The protein below binds the small molecule below.
Small molecule (SMILES): C/C(=N\NC(=O)c1cc(Br)ccc1O)c1nc2ccccc2[nH]1

Binding-site contacts:
Ligand atom NAM contacts residue ILE382 of chain 1.A at 3.7 Å.
Ligand atom OAC contacts residue HIS386 of chain 1.B at 3.5 Å.
Ligand atom OAB contacts residue SER383 of chain 1.B at 2.4 Å (h-bond).
Ligand atom CAS contacts residue ILE382 of chain 1.B at 3.7 Å (hydrophobic).
Ligand atom CAI contacts residue THR387 of chain 1.B at 3.3 Å.
Ligand atom CAI contacts residue ALA379 of chain 1.A at 3.5 Å (hydrophobic).
Ligand atom NAO contacts residue ASN390 of chain 1.B at 3.6 Å (h-bond).
Ligand atom CAE contacts residue ALA379 of chain 1.A at 3.3 Å (hydrophobic).
Ligand atom CAP contacts residue HIS386 of chain 1.B at 3.5 Å.
Ligand atom CAK contacts residue SER383 of chain 1.B at 3.4 Å.
Ligand atom CAE contacts residue LEU391 of chain 1.B at 3.8 Å (hydrophobic).
Ligand atom CAW contacts residue ASN390 of chain 1.B at 3.6 Å.
Ligand atom NAL contacts residue HIS386 of chain 1.B at 3.7 Å.
Ligand atom NAN contacts residue HIS386 of chain 1.B at 3.4 Å.
Ligand atom OAC contacts residue HIS386 of chain 1.A at 3.5 Å.
Ligand atom CAV contacts residue THR387 of chain 1.B at 3.8 Å.
Ligand atom CAT contacts residue HIS386 of chain 1.A at 3.6 Å.
Ligand atom CAF contacts residue THR374 of chain 1.A at 3.4 Å.
Ligand atom CAJ contacts residue THR374 of chain 1.A at 3.4 Å.
Ligand atom CAG contacts residue ASN390 of chain 1.A at 3.5 Å.
Ligand atom CAT contacts residue ILE382 of chain 1.B at 3.6 Å (hydrophobic).
Ligand atom NAL contacts residue SER383 of chain 1.A at 3.8 Å.
Ligand atom NAM contacts residue SER383 of chain 1.A at 3.4 Å (h-bond).
Ligand atom CAA contacts residue HIS386 of chain 1.A at 3.8 Å.
Ligand atom CAT contacts residue SER383 of chain 1.B at 3.8 Å.
Ligand atom CAJ contacts residue ASN390 of chain 1.B at 3.3 Å.
Ligand atom NAN contacts residue HIS386 of chain 1.A at 3.5 Å.
Ligand atom CAA contacts residue HIS386 of chain 1.B at 3.6 Å.
Ligand atom CAU contacts residue ILE382 of chain 1.A at 3.5 Å (hydrophobic).
Ligand atom NAL contacts residue HIS386 of chain 1.A at 3.8 Å.
Ligand atom CAQ contacts residue SER383 of chain 1.B at 3.3 Å.
Ligand atom CAK contacts residue ILE382 of chain 1.B at 3.7 Å (hydrophobic).
Ligand atom NAM contacts residue THR387 of chain 1.B at 3.8 Å.
Ligand atom CAF contacts residue ASN390 of chain 1.B at 3.5 Å.
Ligand atom CAK contacts residue THR387 of chain 1.A at 3.8 Å.
Ligand atom CAH contacts residue ILE382 of chain 1.B at 3.8 Å (hydrophobic).
Ligand atom CAP contacts residue ILE382 of chain 1.A at 3.8 Å (hydrophobic).
Ligand atom CAS contacts residue HIS386 of chain 1.A at 3.7 Å.
Ligand atom CAU contacts residue HIS386 of chain 1.B at 3.6 Å.
Ligand atom OAB contacts residue SER383 of chain 1.A at 3.2 Å (h-bond).

Sequence of chain 1.B:
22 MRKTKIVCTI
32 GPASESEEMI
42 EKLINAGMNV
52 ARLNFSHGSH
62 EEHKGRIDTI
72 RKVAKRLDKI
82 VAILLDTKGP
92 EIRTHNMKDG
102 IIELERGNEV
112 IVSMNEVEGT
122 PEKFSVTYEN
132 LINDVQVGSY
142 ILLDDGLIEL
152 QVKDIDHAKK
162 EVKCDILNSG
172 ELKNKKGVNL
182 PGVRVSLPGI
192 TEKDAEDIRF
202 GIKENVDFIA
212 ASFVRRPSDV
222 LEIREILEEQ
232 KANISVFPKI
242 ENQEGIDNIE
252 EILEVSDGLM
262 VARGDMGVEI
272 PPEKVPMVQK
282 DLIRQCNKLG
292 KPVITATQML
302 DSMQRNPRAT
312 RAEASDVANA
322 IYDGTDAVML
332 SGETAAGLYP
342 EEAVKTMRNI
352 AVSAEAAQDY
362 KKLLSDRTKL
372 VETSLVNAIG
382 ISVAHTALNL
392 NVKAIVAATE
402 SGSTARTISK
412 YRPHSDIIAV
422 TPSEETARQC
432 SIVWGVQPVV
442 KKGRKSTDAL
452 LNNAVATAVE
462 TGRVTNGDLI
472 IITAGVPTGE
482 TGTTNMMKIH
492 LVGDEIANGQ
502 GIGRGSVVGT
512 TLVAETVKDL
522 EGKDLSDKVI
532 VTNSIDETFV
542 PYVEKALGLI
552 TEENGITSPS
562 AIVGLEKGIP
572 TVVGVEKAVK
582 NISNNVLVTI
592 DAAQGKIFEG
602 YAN

Sequence of chain 1.A:
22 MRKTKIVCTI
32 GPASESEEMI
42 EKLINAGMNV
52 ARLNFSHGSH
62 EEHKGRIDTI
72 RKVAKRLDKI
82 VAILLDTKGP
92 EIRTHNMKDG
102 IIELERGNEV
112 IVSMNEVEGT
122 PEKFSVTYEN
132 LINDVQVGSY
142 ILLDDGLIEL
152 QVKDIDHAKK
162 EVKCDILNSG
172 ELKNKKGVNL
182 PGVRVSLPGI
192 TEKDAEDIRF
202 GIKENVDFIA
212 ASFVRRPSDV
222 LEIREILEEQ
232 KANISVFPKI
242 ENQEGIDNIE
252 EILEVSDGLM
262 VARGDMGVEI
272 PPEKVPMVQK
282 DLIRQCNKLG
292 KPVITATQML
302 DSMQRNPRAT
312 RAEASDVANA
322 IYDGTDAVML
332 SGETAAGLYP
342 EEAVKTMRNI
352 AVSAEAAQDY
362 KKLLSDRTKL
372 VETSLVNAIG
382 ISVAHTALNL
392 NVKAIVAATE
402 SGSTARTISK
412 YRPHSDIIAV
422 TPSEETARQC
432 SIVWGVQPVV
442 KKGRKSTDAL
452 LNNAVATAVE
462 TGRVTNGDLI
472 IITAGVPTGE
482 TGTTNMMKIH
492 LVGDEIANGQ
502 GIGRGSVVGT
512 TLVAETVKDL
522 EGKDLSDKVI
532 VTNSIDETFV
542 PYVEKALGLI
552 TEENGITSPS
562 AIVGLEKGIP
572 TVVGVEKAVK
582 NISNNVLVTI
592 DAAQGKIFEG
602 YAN